The protein below binds the small molecule below.
Small molecule (SMILES): OC[C@H]1O[C@H](O)[C@@H](O)[C@@H](O)[C@@H]1O

Sequence of chain 1.C:
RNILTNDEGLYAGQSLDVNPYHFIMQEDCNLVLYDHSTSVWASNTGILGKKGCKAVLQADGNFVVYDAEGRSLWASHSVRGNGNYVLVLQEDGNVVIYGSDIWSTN

Binding-site contacts:
Ligand atom O2 contacts residue ASP60 of chain 1.C at 3.2 Å (salt-bridge).
Ligand atom C3 contacts residue GLN58 of chain 1.C at 4.0 Å.
Ligand atom O6 contacts residue ALA75 of chain 1.C at 3.4 Å.
Ligand atom O6 contacts residue ASN62 of chain 1.C at 4.4 Å.
Ligand atom O4 contacts residue TYR66 of chain 1.C at 2.8 Å (h-bond).
Ligand atom C6 contacts residue SER72 of chain 1.C at 4.0 Å.
Ligand atom C4 contacts residue VAL64 of chain 1.C at 3.9 Å (hydrophobic).
Ligand atom C2 contacts residue ASP60 of chain 1.C at 4.0 Å.
Ligand atom C4 contacts residue ASN62 of chain 1.C at 3.5 Å.
Ligand atom C4 contacts residue GLN58 of chain 1.C at 4.2 Å.
Ligand atom C6 contacts residue ASN62 of chain 1.C at 3.9 Å.
Ligand atom O3 contacts residue GLN58 of chain 1.C at 2.9 Å (h-bond).
Ligand atom O2 contacts residue GLN58 of chain 1.C at 3.6 Å.
Ligand atom O5 contacts residue HIS77 of chain 1.C at 4.1 Å.
Ligand atom C3 contacts residue ASN62 of chain 1.C at 4.1 Å.
Ligand atom C4 contacts residue TYR66 of chain 1.C at 3.9 Å (hydrophobic).
Ligand atom O6 contacts residue HIS77 of chain 1.C at 3.4 Å (h-bond).
Ligand atom O5 contacts residue ASN62 of chain 1.C at 2.9 Å (h-bond).
Ligand atom C2 contacts residue GLN58 of chain 1.C at 4.4 Å.
Ligand atom O4 contacts residue GLN58 of chain 1.C at 3.9 Å.
Ligand atom O2 contacts residue ASN62 of chain 1.C at 2.7 Å (h-bond).
Ligand atom O3 contacts residue ASP60 of chain 1.C at 4.0 Å.
Ligand atom O3 contacts residue TYR66 of chain 1.C at 4.4 Å.
Ligand atom C6 contacts residue VAL64 of chain 1.C at 4.0 Å (hydrophobic).
Ligand atom O2 contacts residue VAL79 of chain 1.C at 4.0 Å.
Ligand atom O5 contacts residue ALA75 of chain 1.C at 4.2 Å.
Ligand atom C6 contacts residue ALA75 of chain 1.C at 3.5 Å (hydrophobic).
Ligand atom C2 contacts residue ASN62 of chain 1.C at 3.5 Å.
Ligand atom O4 contacts residue VAL64 of chain 1.C at 4.2 Å.
Ligand atom C5 contacts residue ALA75 of chain 1.C at 4.5 Å (hydrophobic).
Ligand atom C1 contacts residue ASN62 of chain 1.C at 3.4 Å.
Ligand atom C5 contacts residue VAL64 of chain 1.C at 4.5 Å (hydrophobic).
Ligand atom C5 contacts residue ASN62 of chain 1.C at 3.6 Å.